Sequence of chain 1.F:
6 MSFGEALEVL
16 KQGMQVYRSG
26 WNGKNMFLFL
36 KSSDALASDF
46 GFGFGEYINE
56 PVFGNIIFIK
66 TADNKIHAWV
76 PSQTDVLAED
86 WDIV

This protein binds this small molecule.
Small molecule (SMILES): Nc1ncnc2c1ncn2[C@@H]1O[C@@H]2COP(=O)(O)OP(=O)(O)OC[C@H]3O[C@@H](O[C@H]2[C@H]1O)[C@H](O)[C@@H]3O

Binding-site contacts:
Ligand atom N4 contacts residue HIS72 of chain 1.F at 3.7 Å.
Ligand atom C1 contacts residue THR66 of chain 1.F at 3.5 Å.
Ligand atom O3 contacts residue ASN27 of chain 1.F at 2.7 Å (h-bond).
Ligand atom O6 contacts residue MET31 of chain 1.C at 3.4 Å.
Ligand atom N contacts residue HIS72 of chain 1.F at 3.4 Å.
Ligand atom O10 contacts residue VAL75 of chain 1.C at 2.6 Å (h-bond).
Ligand atom O2 contacts residue ASN27 of chain 1.F at 3.6 Å (h-bond).
Ligand atom C contacts residue HIS72 of chain 1.F at 3.7 Å.
Ligand atom N contacts residue THR79 of chain 1.C at 2.8 Å (h-bond).
Ligand atom C9 contacts residue TRP26 of chain 1.F at 3.3 Å (hydrophobic).
Ligand atom N1 contacts residue SER77 of chain 1.C at 3.5 Å.
Ligand atom P contacts residue ASN27 of chain 1.F at 3.7 Å.
Ligand atom O11 contacts residue TRP26 of chain 1.C at 3.8 Å.
Ligand atom O10 contacts residue TRP74 of chain 1.C at 3.2 Å (h-bond).
Ligand atom O12 contacts residue SER77 of chain 1.C at 3.9 Å.
Ligand atom O11 contacts residue TRP74 of chain 1.C at 2.9 Å (h-bond).
Ligand atom C2 contacts residue THR66 of chain 1.F at 3.5 Å.
Ligand atom O6 contacts residue ASN27 of chain 1.C at 3.4 Å (h-bond).
Ligand atom C13 contacts residue VAL75 of chain 1.C at 3.5 Å (hydrophobic).
Ligand atom C12 contacts residue ASP80 of chain 1.C at 3.3 Å.
Ligand atom O5 contacts residue TRP26 of chain 1.C at 3.6 Å.
Ligand atom O3 contacts residue TRP26 of chain 1.F at 3.6 Å.
Ligand atom O2 contacts residue GLY28 of chain 1.F at 2.8 Å (h-bond).
Ligand atom O7 contacts residue TRP26 of chain 1.C at 3.5 Å.
Ligand atom P1 contacts residue ASN27 of chain 1.C at 3.7 Å.
Ligand atom C1 contacts residue THR79 of chain 1.C at 3.8 Å.
Ligand atom O11 contacts residue ASP80 of chain 1.C at 2.5 Å (salt-bridge).
Ligand atom N3 contacts residue THR66 of chain 1.F at 3.8 Å.
Ligand atom O contacts residue ILE64 of chain 1.F at 3.4 Å.
Ligand atom O2 contacts residue ASN27 of chain 1.C at 2.9 Å (h-bond).
Ligand atom C10 contacts residue TRP26 of chain 1.C at 3.5 Å (hydrophobic).
Ligand atom O1 contacts residue MET31 of chain 1.F at 3.2 Å.
Ligand atom C contacts residue SER77 of chain 1.C at 3.8 Å.
Ligand atom O7 contacts residue MET31 of chain 1.C at 3.4 Å.
Ligand atom O2 contacts residue MET31 of chain 1.F at 3.7 Å.
Ligand atom N4 contacts residue THR66 of chain 1.F at 3.8 Å.
Ligand atom C contacts residue THR79 of chain 1.C at 3.2 Å.
Ligand atom O6 contacts residue ASN27 of chain 1.F at 2.8 Å (h-bond).
Ligand atom O6 contacts residue GLY28 of chain 1.C at 2.8 Å (h-bond).
Ligand atom O5 contacts residue ASN27 of chain 1.C at 2.8 Å (h-bond).

Sequence of chain 1.C:
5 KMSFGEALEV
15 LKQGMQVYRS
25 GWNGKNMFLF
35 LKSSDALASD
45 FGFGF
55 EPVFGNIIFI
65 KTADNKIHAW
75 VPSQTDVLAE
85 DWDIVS